This protein binds this small molecule.
Small molecule (SMILES): Nc1nc2c(ncn2C[C@@H](COCCP(=O)(O)O)OCCP(=O)(O)O)c(=O)[nH]1

Sequence of chain 1.C:
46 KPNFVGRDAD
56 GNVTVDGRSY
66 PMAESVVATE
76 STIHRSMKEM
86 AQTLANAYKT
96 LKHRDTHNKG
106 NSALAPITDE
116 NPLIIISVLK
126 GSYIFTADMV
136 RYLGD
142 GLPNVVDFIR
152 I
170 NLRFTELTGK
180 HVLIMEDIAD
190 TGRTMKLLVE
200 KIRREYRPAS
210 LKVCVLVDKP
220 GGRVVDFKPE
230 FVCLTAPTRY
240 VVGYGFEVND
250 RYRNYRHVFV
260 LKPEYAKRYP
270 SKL

Binding-site contacts:
Ligand atom O6 contacts residue ILE187 of chain 1.C at 3.6 Å.
Ligand atom C8 contacts residue ASP189 of chain 1.C at 3.8 Å.
Ligand atom OAD contacts residue THR193 of chain 1.C at 2.4 Å (h-bond).
Ligand atom OAC contacts residue GLY126 of chain 1.C at 2.8 Å (h-bond).
Ligand atom N7 contacts residue LYS218 of chain 1.C at 3.4 Å (salt-bridge).
Ligand atom O6 contacts residue VAL240 of chain 1.C at 3.3 Å (h-bond).
Ligand atom C6 contacts residue VAL240 of chain 1.C at 3.7 Å (hydrophobic).
Ligand atom PBB contacts residue GLY191 of chain 1.C at 3.6 Å.
Ligand atom C5 contacts residue LYS218 of chain 1.C at 3.8 Å.
Ligand atom N2 contacts residue VAL240 of chain 1.C at 2.9 Å (h-bond).
Ligand atom OAC contacts residue ARG252 of chain 1.C at 3.3 Å (salt-bridge).
Ligand atom PBA contacts residue ARG252 of chain 1.C at 3.1 Å.
Ligand atom OAH contacts residue ASP189 of chain 1.C at 2.7 Å (salt-bridge).
Ligand atom OAE contacts residue GLU246 of chain 1.C at 3.8 Å.
Ligand atom OAE contacts residue ARG252 of chain 1.C at 2.1 Å (salt-bridge).
Ligand atom N1 contacts residue VAL240 of chain 1.C at 2.8 Å (h-bond).
Ligand atom OAH contacts residue ALA188 of chain 1.C at 3.8 Å.
Ligand atom N2 contacts residue TYR239 of chain 1.C at 3.2 Å (h-bond).
Ligand atom N3 contacts residue TYR239 of chain 1.C at 3.6 Å.
Ligand atom O6 contacts residue ARG238 of chain 1.C at 3.6 Å (salt-bridge).
Ligand atom CAK contacts residue THR193 of chain 1.C at 3.8 Å.
Ligand atom O6 contacts residue TYR239 of chain 1.C at 3.7 Å.
Ligand atom O6 contacts residue LYS218 of chain 1.C at 2.9 Å (salt-bridge).
Ligand atom C6 contacts residue LYS218 of chain 1.C at 3.7 Å.
Ligand atom CAM contacts residue ASP189 of chain 1.C at 3.8 Å.
Ligand atom C2 contacts residue TYR239 of chain 1.C at 3.4 Å (hydrophobic).
Ligand atom N7 contacts residue ASP189 of chain 1.C at 3.7 Å.
Ligand atom N2 contacts residue PHE245 of chain 1.C at 3.3 Å.
Ligand atom OAH contacts residue GLY191 of chain 1.C at 2.5 Å (h-bond).
Ligand atom PBB contacts residue ASP189 of chain 1.C at 3.6 Å.
Ligand atom OAG contacts residue THR190 of chain 1.C at 2.6 Å (h-bond).
Ligand atom PBB contacts residue THR193 of chain 1.C at 3.6 Å.
Ligand atom OAH contacts residue THR190 of chain 1.C at 2.8 Å (h-bond).
Ligand atom PBB contacts residue THR190 of chain 1.C at 3.3 Å.
Ligand atom C2 contacts residue VAL240 of chain 1.C at 3.3 Å (hydrophobic).
Ligand atom OAG contacts residue ASP189 of chain 1.C at 3.5 Å.
Ligand atom N2 contacts residue GLU246 of chain 1.C at 3.3 Å (salt-bridge).
Ligand atom OAC contacts residue LYS125 of chain 1.C at 3.4 Å (salt-bridge).
Ligand atom OAD contacts residue ARG192 of chain 1.C at 3.6 Å.
Ligand atom OAF contacts residue LYS125 of chain 1.C at 3.7 Å.